The protein below binds the small molecule below.
Small molecule (SMILES): c1ccc(CCc2n[nH]c3ccccc23)cc1

Sequence of chain 2.A:
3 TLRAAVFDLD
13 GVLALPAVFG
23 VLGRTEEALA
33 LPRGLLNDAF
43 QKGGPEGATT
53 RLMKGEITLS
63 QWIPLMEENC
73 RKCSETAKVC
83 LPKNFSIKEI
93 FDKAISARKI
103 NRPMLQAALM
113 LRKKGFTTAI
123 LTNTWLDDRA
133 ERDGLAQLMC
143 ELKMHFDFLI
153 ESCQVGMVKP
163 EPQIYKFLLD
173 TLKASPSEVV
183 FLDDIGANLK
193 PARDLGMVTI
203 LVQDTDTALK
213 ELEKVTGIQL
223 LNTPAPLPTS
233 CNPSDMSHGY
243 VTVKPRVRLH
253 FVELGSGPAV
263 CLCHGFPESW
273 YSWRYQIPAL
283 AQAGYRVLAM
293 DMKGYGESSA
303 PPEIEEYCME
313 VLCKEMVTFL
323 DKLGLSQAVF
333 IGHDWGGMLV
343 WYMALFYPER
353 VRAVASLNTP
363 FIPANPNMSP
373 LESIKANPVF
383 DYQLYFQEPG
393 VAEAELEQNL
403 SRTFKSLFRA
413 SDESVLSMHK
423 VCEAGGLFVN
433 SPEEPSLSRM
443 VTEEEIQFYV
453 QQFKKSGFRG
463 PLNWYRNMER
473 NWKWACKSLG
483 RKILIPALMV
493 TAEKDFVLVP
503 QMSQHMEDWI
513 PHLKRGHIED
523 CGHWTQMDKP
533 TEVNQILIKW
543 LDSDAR

Binding-site contacts:
Ligand atom C12 contacts residue TYR384 of chain 2.A at 3.2 Å (hydrophobic).
Ligand atom C10 contacts residue HIS525 of chain 2.A at 4.1 Å.
Ligand atom C12 contacts residue ASP336 of chain 2.A at 4.1 Å.
Ligand atom C11 contacts residue MET420 of chain 2.A at 3.9 Å (hydrophobic).
Ligand atom C14 contacts residue LEU500 of chain 2.A at 3.9 Å (hydrophobic).
Ligand atom N16 contacts residue ASP497 of chain 2.A at 2.8 Å (salt-bridge).
Ligand atom C5 contacts residue LEU409 of chain 2.A at 3.5 Å (hydrophobic).
Ligand atom C1 contacts residue LEU409 of chain 2.A at 4.0 Å (hydrophobic).
Ligand atom C15 contacts residue VAL499 of chain 2.A at 3.4 Å (hydrophobic).
Ligand atom C2 contacts residue TRP526 of chain 2.A at 4.0 Å (hydrophobic).
Ligand atom N16 contacts residue HIS525 of chain 2.A at 3.2 Å (h-bond).
Ligand atom N17 contacts residue VAL499 of chain 2.A at 3.8 Å.
Ligand atom C10 contacts residue VAL499 of chain 2.A at 3.9 Å (hydrophobic).
Ligand atom C13 contacts residue ASP336 of chain 2.A at 3.4 Å.
Ligand atom C4 contacts residue TRP526 of chain 2.A at 3.7 Å (hydrophobic).
Ligand atom C2 contacts residue PHE268 of chain 2.A at 3.5 Å (hydrophobic).
Ligand atom C8 contacts residue MET420 of chain 2.A at 3.8 Å (hydrophobic).
Ligand atom C12 contacts residue TYR467 of chain 2.A at 3.8 Å (hydrophobic).
Ligand atom C3 contacts residue HIS525 of chain 2.A at 4.2 Å.
Ligand atom C2 contacts residue PRO269 of chain 2.A at 4.1 Å (hydrophobic).
Ligand atom C14 contacts residue VAL499 of chain 2.A at 3.5 Å (hydrophobic).
Ligand atom C6 contacts residue MET420 of chain 2.A at 3.8 Å (hydrophobic).
Ligand atom N17 contacts residue ASP497 of chain 2.A at 3.7 Å.
Ligand atom C7 contacts residue TRP526 of chain 2.A at 3.6 Å (hydrophobic).
Ligand atom C15 contacts residue HIS525 of chain 2.A at 3.3 Å.
Ligand atom C13 contacts residue TYR384 of chain 2.A at 3.1 Å (hydrophobic).
Ligand atom C6 contacts residue LEU409 of chain 2.A at 3.6 Å (hydrophobic).
Ligand atom C3 contacts residue TRP526 of chain 2.A at 3.3 Å (hydrophobic).
Ligand atom C13 contacts residue HIS525 of chain 2.A at 3.9 Å.
Ligand atom N17 contacts residue HIS525 of chain 2.A at 3.3 Å.
Ligand atom C5 contacts residue MET420 of chain 2.A at 3.4 Å (hydrophobic).
Ligand atom C9 contacts residue HIS525 of chain 2.A at 4.0 Å.
Ligand atom C14 contacts residue ASP336 of chain 2.A at 3.9 Å.
Ligand atom N16 contacts residue VAL499 of chain 2.A at 3.5 Å.
Ligand atom C4 contacts residue LEU409 of chain 2.A at 3.9 Å (hydrophobic).
Ligand atom C9 contacts residue VAL499 of chain 2.A at 4.0 Å (hydrophobic).
Ligand atom C1 contacts residue PHE268 of chain 2.A at 3.8 Å (hydrophobic).
Ligand atom C13 contacts residue VAL499 of chain 2.A at 3.9 Å (hydrophobic).
Ligand atom C14 contacts residue HIS525 of chain 2.A at 3.4 Å.
Ligand atom C15 contacts residue ASP497 of chain 2.A at 3.8 Å.